Binding-site contacts:
Ligand atom N2 contacts residue GLU171 of chain 14.A at 3.8 Å.
Ligand atom C5 contacts residue MN1 of chain 18.C at 3.3 Å.
Ligand atom C6 contacts residue GLU171 of chain 14.A at 3.1 Å.
Ligand atom O13 contacts residue MN1 of chain 18.C at 2.4 Å.
Ligand atom C3 contacts residue LEU105 of chain 14.A at 3.8 Å (hydrophobic).
Ligand atom O11 contacts residue ARG119 of chain 18.A at 2.8 Å (salt-bridge).
Ligand atom O12 contacts residue SER197 of chain 18.A at 2.6 Å (h-bond).
Ligand atom N1 contacts residue HIS167 of chain 14.A at 3.1 Å (h-bond).
Ligand atom O13 contacts residue GLU171 of chain 14.A at 3.5 Å (salt-bridge).
Ligand atom C5 contacts residue HIS72 of chain 12.A at 3.6 Å.
Ligand atom N2 contacts residue MN1 of chain 18.C at 3.2 Å.
Ligand atom O10 contacts residue ARG97 of chain 18.A at 2.8 Å (salt-bridge).
Ligand atom O13 contacts residue GLU19 of chain 12.A at 2.7 Å (salt-bridge).
Ligand atom C7 contacts residue GLU171 of chain 14.A at 3.5 Å.
Ligand atom N1 contacts residue GLU171 of chain 14.A at 3.1 Å (salt-bridge).
Ligand atom O10 contacts residue LYS175 of chain 14.A at 2.7 Å (salt-bridge).
Ligand atom N4 contacts residue MN1 of chain 18.B at 2.2 Å.
Ligand atom C6 contacts residue MN1 of chain 18.C at 3.5 Å.
Ligand atom O12 contacts residue ARG97 of chain 18.A at 2.8 Å (salt-bridge).
Ligand atom P9 contacts residue ARG119 of chain 18.A at 3.9 Å.
Ligand atom O13 contacts residue HIS45 of chain 14.A at 3.3 Å (h-bond).
Ligand atom P9 contacts residue ARG97 of chain 18.A at 3.7 Å.
Ligand atom O11 contacts residue LYS199 of chain 18.A at 2.7 Å (salt-bridge).
Ligand atom C5 contacts residue MN1 of chain 18.B at 3.3 Å.
Ligand atom C7 contacts residue MN1 of chain 18.C at 3.5 Å.
Ligand atom C8 contacts residue GLU171 of chain 14.A at 3.5 Å.
Ligand atom C3 contacts residue MN1 of chain 18.B at 3.2 Å.
Ligand atom C3 contacts residue GLU75 of chain 12.A at 3.8 Å.
Ligand atom C7 contacts residue GLU19 of chain 12.A at 3.4 Å.
Ligand atom C5 contacts residue HIS167 of chain 14.A at 3.3 Å.
Ligand atom C5 contacts residue HIS168 of chain 14.A at 3.9 Å.
Ligand atom N1 contacts residue MN1 of chain 18.C at 2.3 Å.
Ligand atom N4 contacts residue HIS71 of chain 12.A at 3.0 Å (h-bond).
Ligand atom O10 contacts residue ARG119 of chain 18.A at 3.0 Å (salt-bridge).
Ligand atom P9 contacts residue SER197 of chain 18.A at 3.8 Å.
Ligand atom N4 contacts residue HIS168 of chain 14.A at 3.3 Å (h-bond).
Ligand atom C5 contacts residue HIS71 of chain 12.A at 3.2 Å.
Ligand atom N1 contacts residue HIS72 of chain 12.A at 3.3 Å (h-bond).
Ligand atom N4 contacts residue GLU75 of chain 12.A at 3.1 Å (salt-bridge).
Ligand atom O13 contacts residue HIS72 of chain 12.A at 3.1 Å (h-bond).

Sequence of chain 14.A:
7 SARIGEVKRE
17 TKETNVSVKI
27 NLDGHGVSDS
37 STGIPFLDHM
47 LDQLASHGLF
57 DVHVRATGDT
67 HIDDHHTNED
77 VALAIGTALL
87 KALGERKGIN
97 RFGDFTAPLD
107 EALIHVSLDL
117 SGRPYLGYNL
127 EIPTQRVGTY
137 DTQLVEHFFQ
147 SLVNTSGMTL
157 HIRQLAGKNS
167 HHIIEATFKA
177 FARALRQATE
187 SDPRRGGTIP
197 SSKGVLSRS

Sequence of chain 12.A:
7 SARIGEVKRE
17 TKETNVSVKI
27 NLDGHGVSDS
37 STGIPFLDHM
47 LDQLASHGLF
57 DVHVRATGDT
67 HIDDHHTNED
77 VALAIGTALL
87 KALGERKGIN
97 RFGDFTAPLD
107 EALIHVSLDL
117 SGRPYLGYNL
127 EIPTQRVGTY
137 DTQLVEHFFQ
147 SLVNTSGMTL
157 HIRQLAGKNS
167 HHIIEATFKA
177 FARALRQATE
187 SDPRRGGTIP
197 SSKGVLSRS

The protein below binds the small molecule below.
Small molecule (SMILES): O=P(O)(O)C[C@@H](O)Cn1cncn1

Sequence of chain 18.A:
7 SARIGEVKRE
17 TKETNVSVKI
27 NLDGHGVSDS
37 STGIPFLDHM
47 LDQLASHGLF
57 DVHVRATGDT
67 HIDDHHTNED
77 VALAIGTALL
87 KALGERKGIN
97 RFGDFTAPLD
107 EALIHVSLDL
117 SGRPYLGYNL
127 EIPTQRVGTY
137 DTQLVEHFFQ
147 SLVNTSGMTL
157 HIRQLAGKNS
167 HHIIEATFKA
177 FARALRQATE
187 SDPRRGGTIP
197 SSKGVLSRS